This protein binds this small molecule.
Small molecule (SMILES): Nc1ccc(O[C@H]2O[C@H](CO)[C@H](O)[C@H](O)[C@H]2O)cc1

Binding-site contacts:
Ligand atom O1 contacts residue TRP88 of chain 1.E at 3.7 Å.
Ligand atom O3 contacts residue ASN90 of chain 1.E at 2.8 Å (h-bond).
Ligand atom O6 contacts residue GLN61 of chain 1.E at 3.2 Å (h-bond).
Ligand atom C6 contacts residue TRP88 of chain 1.E at 3.8 Å (hydrophobic).
Ligand atom O6 contacts residue HIS57 of chain 1.E at 3.6 Å.
Ligand atom C1 contacts residue GLN56 of chain 1.E at 4.3 Å.
Ligand atom C6 contacts residue HIS57 of chain 1.E at 3.6 Å.
Ligand atom C6 contacts residue GLU51 of chain 1.E at 4.4 Å.
Ligand atom O3 contacts residue LYS91 of chain 1.E at 2.8 Å (salt-bridge).
Ligand atom C12 contacts residue TRP88 of chain 1.E at 4.2 Å (hydrophobic).
Ligand atom O2 contacts residue LYS91 of chain 1.E at 4.3 Å.
Ligand atom O4 contacts residue GLU51 of chain 1.E at 2.8 Å (salt-bridge).
Ligand atom C3 contacts residue GLU51 of chain 1.E at 4.3 Å.
Ligand atom O3 contacts residue TRP88 of chain 1.E at 3.7 Å.
Ligand atom C4 contacts residue GLU51 of chain 1.E at 3.5 Å.
Ligand atom O5 contacts residue GLN56 of chain 1.E at 3.9 Å.
Ligand atom C6 contacts residue GLN61 of chain 1.E at 4.2 Å.
Ligand atom O4 contacts residue LYS91 of chain 1.E at 2.9 Å (salt-bridge).
Ligand atom C7 contacts residue TRP88 of chain 1.E at 4.2 Å (hydrophobic).
Ligand atom C12 contacts residue TYR12 of chain 1.E at 4.2 Å (hydrophobic).
Ligand atom C11 contacts residue TYR12 of chain 1.E at 3.9 Å (hydrophobic).
Ligand atom C4 contacts residue LYS91 of chain 1.E at 3.8 Å.
Ligand atom C6 contacts residue GLN56 of chain 1.E at 3.7 Å.
Ligand atom O3 contacts residue GLU51 of chain 1.E at 4.0 Å.
Ligand atom C3 contacts residue LYS91 of chain 1.E at 3.6 Å.
Ligand atom C3 contacts residue ASN90 of chain 1.E at 3.7 Å.
Ligand atom O6 contacts residue TRP88 of chain 1.E at 3.9 Å.
Ligand atom C2 contacts residue ASN90 of chain 1.E at 4.0 Å.
Ligand atom O6 contacts residue GLN56 of chain 1.E at 3.5 Å (h-bond).
Ligand atom O4 contacts residue GLN56 of chain 1.E at 3.5 Å (h-bond).
Ligand atom C2 contacts residue LYS91 of chain 1.E at 3.7 Å.
Ligand atom C4 contacts residue TRP88 of chain 1.E at 3.5 Å (hydrophobic).
Ligand atom O2 contacts residue ASN90 of chain 1.E at 2.9 Å (h-bond).
Ligand atom C5 contacts residue TRP88 of chain 1.E at 3.6 Å (hydrophobic).
Ligand atom C3 contacts residue TRP88 of chain 1.E at 3.6 Å (hydrophobic).

Sequence of chain 1.E:
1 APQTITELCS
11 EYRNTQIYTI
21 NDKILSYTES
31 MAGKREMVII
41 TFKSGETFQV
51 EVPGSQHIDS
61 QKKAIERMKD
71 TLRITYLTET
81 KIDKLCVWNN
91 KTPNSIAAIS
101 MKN